Sequence of chain 1.C:
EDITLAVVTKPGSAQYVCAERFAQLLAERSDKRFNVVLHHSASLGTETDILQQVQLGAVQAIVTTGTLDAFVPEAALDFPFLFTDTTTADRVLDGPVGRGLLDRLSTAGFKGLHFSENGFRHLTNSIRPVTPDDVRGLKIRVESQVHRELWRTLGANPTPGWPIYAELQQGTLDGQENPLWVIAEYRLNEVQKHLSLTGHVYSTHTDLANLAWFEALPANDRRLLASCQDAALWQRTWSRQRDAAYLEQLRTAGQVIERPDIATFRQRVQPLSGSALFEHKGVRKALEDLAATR

The protein below binds the small molecule below.
Small molecule (SMILES): CC(C)(CO)[C@@H](O)C(=O)[O-]

Binding-site contacts:
Ligand atom O3 contacts residue ARG147 of chain 1.C at 2.9 Å (salt-bridge).
Ligand atom C6 contacts residue HIS234 of chain 1.C at 4.0 Å.
Ligand atom C3 contacts residue ASN207 of chain 1.C at 4.1 Å.
Ligand atom O3 contacts residue THR89 of chain 1.C at 3.9 Å.
Ligand atom C1 contacts residue TRP191 of chain 1.C at 4.0 Å (hydrophobic).
Ligand atom C3 contacts residue THR89 of chain 1.C at 3.9 Å.
Ligand atom O3 contacts residue ASN207 of chain 1.C at 2.6 Å (h-bond).
Ligand atom C1 contacts residue ARG147 of chain 1.C at 3.8 Å.
Ligand atom O2 contacts residue ARG168 of chain 1.C at 2.7 Å (salt-bridge).
Ligand atom C5 contacts residue THR33 of chain 1.C at 4.1 Å.
Ligand atom C1 contacts residue MSE170 of chain 1.C at 3.7 Å.
Ligand atom C6 contacts residue TRP210 of chain 1.C at 3.8 Å (hydrophobic).
Ligand atom C5 contacts residue THR89 of chain 1.C at 3.8 Å.
Ligand atom C2 contacts residue ARG147 of chain 1.C at 4.1 Å.
Ligand atom C4 contacts residue ASN207 of chain 1.C at 3.6 Å.
Ligand atom C4 contacts residue TRP191 of chain 1.C at 3.8 Å (hydrophobic).
Ligand atom O1 contacts residue ARG147 of chain 1.C at 3.0 Å (salt-bridge).
Ligand atom C5 contacts residue VAL32 of chain 1.C at 3.8 Å (hydrophobic).
Ligand atom C2 contacts residue MSE170 of chain 1.C at 4.0 Å.
Ligand atom C5 contacts residue GLU71 of chain 1.C at 4.0 Å.
Ligand atom O2 contacts residue MSE170 of chain 1.C at 3.6 Å.
Ligand atom O4 contacts residue GLN39 of chain 1.C at 3.0 Å (h-bond).
Ligand atom O3 contacts residue ASN144 of chain 1.C at 3.0 Å (h-bond).
Ligand atom C2 contacts residue ASN207 of chain 1.C at 3.6 Å.
Ligand atom O1 contacts residue ARG168 of chain 1.C at 2.6 Å (salt-bridge).
Ligand atom O4 contacts residue ASN144 of chain 1.C at 3.7 Å.
Ligand atom C6 contacts residue ASN144 of chain 1.C at 3.6 Å.
Ligand atom O1 contacts residue MSE170 of chain 1.C at 3.7 Å.
Ligand atom C2 contacts residue ASN144 of chain 1.C at 4.1 Å.
Ligand atom C2 contacts residue THR89 of chain 1.C at 3.4 Å.
Ligand atom O1 contacts residue ASN207 of chain 1.C at 2.9 Å (h-bond).
Ligand atom O2 contacts residue TRP191 of chain 1.C at 3.7 Å.
Ligand atom C6 contacts residue GLN39 of chain 1.C at 3.8 Å.
Ligand atom C1 contacts residue ASN207 of chain 1.C at 3.8 Å.
Ligand atom O4 contacts residue THR89 of chain 1.C at 2.7 Å (h-bond).
Ligand atom O1 contacts residue TRP191 of chain 1.C at 4.1 Å.
Ligand atom C4 contacts residue VAL211 of chain 1.C at 3.7 Å (hydrophobic).
Ligand atom O4 contacts residue HIS234 of chain 1.C at 3.0 Å (h-bond).
Ligand atom C1 contacts residue ARG168 of chain 1.C at 3.4 Å.
Ligand atom C6 contacts residue THR89 of chain 1.C at 3.8 Å.